The protein below binds the small molecule below.
Small molecule (SMILES): Nc1ncnc2c1ncn2[C@@H]1O[C@H](CO[P](=O)(O)O[P](=O)(O)NP(=O)(O)O)[C@@H](O)[C@H]1O

Binding-site contacts:
Ligand atom C1' contacts residue ARG511 of chain 1.D at 3.7 Å.
Ligand atom O1G contacts residue GLU428 of chain 1.D at 3.7 Å.
Ligand atom O3' contacts residue ASP549 of chain 1.D at 3.1 Å (salt-bridge).
Ligand atom N3 contacts residue VAL545 of chain 1.D at 3.4 Å.
Ligand atom C2' contacts residue SER368 of chain 1.D at 3.4 Å.
Ligand atom O2' contacts residue SER368 of chain 1.D at 3.2 Å (h-bond).
Ligand atom O1A contacts residue LYS366 of chain 1.D at 2.8 Å (salt-bridge).
Ligand atom C2 contacts residue VAL364 of chain 1.D at 3.2 Å (hydrophobic).
Ligand atom C8 contacts residue ARG511 of chain 1.D at 3.2 Å.
Ligand atom C2 contacts residue GLY365 of chain 1.D at 3.6 Å.
Ligand atom O1A contacts residue VAL364 of chain 1.D at 3.5 Å (h-bond).
Ligand atom O4' contacts residue VAL545 of chain 1.D at 3.7 Å.
Ligand atom O1B contacts residue GLY363 of chain 1.D at 2.8 Å (h-bond).
Ligand atom O1G contacts residue ASP488 of chain 1.E at 3.4 Å (salt-bridge).
Ligand atom N1 contacts residue TYR498 of chain 1.D at 3.3 Å (h-bond).
Ligand atom O1A contacts residue GLY363 of chain 1.D at 3.3 Å.
Ligand atom O5' contacts residue GLY363 of chain 1.D at 3.3 Å.
Ligand atom N7 contacts residue ASP323 of chain 1.D at 3.5 Å (salt-bridge).
Ligand atom N6 contacts residue TYR325 of chain 1.D at 3.1 Å (h-bond).
Ligand atom O1A contacts residue GLY365 of chain 1.D at 2.9 Å (h-bond).
Ligand atom O3G contacts residue GLU428 of chain 1.D at 3.4 Å (salt-bridge).
Ligand atom C2 contacts residue TYR498 of chain 1.D at 3.5 Å (hydrophobic).
Ligand atom O3G contacts residue ASP427 of chain 1.D at 2.8 Å (salt-bridge).
Ligand atom N3B contacts residue THR367 of chain 1.D at 2.9 Å (h-bond).
Ligand atom O2A contacts residue LYS366 of chain 1.D at 3.6 Å (salt-bridge).
Ligand atom N3 contacts residue GLY365 of chain 1.D at 3.4 Å.
Ligand atom O2B contacts residue THR367 of chain 1.D at 2.8 Å (h-bond).
Ligand atom O2B contacts residue LYS366 of chain 1.D at 3.3 Å.
Ligand atom N6 contacts residue HIS324 of chain 1.D at 3.4 Å.
Ligand atom O2G contacts residue GLU428 of chain 1.D at 3.7 Å.
Ligand atom O2' contacts residue ARG511 of chain 1.D at 3.4 Å (salt-bridge).
Ligand atom O2A contacts residue THR367 of chain 1.D at 3.0 Å (h-bond).
Ligand atom O2G contacts residue LYS366 of chain 1.D at 3.5 Å.
Ligand atom N6 contacts residue ILE506 of chain 1.D at 3.5 Å.
Ligand atom C6 contacts residue HIS324 of chain 1.D at 3.5 Å.
Ligand atom C5' contacts residue GLY365 of chain 1.D at 3.6 Å.
Ligand atom C5 contacts residue HIS324 of chain 1.D at 3.6 Å.
Ligand atom O1B contacts residue PRO362 of chain 1.D at 3.7 Å.
Ligand atom PB contacts residue THR367 of chain 1.D at 3.3 Å.
Ligand atom O2A contacts residue SER368 of chain 1.D at 3.5 Å (h-bond).

Sequence of chain 1.D:
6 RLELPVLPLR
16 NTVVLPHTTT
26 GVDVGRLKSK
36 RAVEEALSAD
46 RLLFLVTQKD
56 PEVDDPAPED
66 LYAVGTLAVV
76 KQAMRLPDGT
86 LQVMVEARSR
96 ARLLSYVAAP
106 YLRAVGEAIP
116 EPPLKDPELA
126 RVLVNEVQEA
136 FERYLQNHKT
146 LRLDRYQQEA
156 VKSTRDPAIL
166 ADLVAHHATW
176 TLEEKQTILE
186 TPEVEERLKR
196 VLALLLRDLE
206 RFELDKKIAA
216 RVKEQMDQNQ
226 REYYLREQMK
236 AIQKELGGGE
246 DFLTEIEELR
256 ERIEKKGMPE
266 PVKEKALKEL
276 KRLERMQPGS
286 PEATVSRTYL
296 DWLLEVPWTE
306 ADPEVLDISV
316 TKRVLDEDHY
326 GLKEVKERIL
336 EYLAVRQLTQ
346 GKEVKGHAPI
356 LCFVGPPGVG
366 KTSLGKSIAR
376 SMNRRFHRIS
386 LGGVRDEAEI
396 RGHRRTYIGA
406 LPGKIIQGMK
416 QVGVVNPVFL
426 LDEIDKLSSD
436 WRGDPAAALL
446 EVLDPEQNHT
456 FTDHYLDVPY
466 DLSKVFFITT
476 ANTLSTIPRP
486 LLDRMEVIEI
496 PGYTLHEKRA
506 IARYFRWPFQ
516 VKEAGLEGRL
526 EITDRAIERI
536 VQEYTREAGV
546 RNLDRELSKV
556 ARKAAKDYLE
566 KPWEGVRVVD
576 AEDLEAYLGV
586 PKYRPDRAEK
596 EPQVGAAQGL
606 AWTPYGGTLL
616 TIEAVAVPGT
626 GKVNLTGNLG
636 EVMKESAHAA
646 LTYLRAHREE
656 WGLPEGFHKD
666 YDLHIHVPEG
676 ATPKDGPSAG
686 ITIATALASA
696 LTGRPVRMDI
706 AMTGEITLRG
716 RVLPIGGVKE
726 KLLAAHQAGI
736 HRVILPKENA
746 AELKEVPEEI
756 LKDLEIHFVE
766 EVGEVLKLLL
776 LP

Sequence of chain 1.E:
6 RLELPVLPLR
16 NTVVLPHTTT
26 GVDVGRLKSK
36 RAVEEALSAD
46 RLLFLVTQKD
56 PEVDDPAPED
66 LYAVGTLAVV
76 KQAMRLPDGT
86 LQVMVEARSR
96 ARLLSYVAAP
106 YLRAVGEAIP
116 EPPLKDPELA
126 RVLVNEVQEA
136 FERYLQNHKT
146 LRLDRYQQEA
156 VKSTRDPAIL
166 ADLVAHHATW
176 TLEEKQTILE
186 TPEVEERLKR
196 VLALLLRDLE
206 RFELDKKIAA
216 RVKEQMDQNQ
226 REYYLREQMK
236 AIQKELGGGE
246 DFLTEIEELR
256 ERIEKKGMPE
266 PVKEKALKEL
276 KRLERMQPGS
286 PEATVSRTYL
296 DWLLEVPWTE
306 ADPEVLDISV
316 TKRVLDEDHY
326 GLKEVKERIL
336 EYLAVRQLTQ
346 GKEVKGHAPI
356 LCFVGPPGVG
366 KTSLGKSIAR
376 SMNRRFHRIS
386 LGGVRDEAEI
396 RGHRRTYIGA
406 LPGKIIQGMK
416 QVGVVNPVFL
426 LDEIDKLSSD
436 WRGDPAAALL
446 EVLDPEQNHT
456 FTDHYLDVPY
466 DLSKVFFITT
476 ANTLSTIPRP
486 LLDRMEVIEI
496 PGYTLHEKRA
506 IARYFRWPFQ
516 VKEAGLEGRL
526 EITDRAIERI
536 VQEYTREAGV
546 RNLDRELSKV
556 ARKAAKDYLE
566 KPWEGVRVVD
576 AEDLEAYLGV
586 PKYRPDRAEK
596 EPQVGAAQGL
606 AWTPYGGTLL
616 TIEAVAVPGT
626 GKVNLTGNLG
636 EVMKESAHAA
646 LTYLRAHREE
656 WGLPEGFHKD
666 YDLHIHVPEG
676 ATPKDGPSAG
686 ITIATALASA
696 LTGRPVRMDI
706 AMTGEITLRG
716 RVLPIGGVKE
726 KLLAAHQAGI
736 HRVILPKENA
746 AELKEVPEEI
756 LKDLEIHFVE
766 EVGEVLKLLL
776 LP